Sequence of chain 1.B:
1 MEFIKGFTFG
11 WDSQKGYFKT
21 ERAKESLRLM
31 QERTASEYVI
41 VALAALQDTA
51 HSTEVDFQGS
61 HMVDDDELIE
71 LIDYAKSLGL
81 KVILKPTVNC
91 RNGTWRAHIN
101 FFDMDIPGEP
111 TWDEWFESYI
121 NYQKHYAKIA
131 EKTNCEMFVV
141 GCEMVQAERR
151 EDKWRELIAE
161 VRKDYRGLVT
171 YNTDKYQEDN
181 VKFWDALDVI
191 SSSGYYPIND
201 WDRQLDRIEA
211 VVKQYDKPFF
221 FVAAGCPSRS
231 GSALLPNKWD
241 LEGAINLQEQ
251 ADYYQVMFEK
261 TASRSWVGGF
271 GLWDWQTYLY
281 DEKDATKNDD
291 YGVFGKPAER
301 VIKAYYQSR

This protein binds this small molecule.
Small molecule (SMILES): OC[C@H]1O[C@@H](O[C@H]2[C@H](O)[C@H](O)[C@H](O)O[C@@H]2CO)[C@@H](O)[C@@H](O)[C@@H]1O

Binding-site contacts:
Ligand atom C1 contacts residue TRP11 of chain 1.B at 3.8 Å (hydrophobic).
Ligand atom O1 contacts residue TYR195 of chain 1.B at 3.6 Å (h-bond).
Ligand atom O4 contacts residue TRP273 of chain 1.B at 4.0 Å.
Ligand atom C5 contacts residue TRP273 of chain 1.B at 3.4 Å (hydrophobic).
Ligand atom C2 contacts residue ARG96 of chain 1.B at 3.8 Å.
Ligand atom C1 contacts residue TRP239 of chain 1.B at 3.7 Å (hydrophobic).
Ligand atom O6 contacts residue ARG96 of chain 1.B at 3.2 Å (salt-bridge).
Ligand atom O2 contacts residue TRP11 of chain 1.B at 3.0 Å (h-bond).
Ligand atom C2 contacts residue GLU143 of chain 1.B at 3.4 Å.
Ligand atom C6 contacts residue ASN89 of chain 1.B at 3.6 Å.
Ligand atom O4 contacts residue TRP239 of chain 1.B at 3.8 Å.
Ligand atom O1 contacts residue GLU143 of chain 1.B at 2.6 Å (salt-bridge).
Ligand atom O2 contacts residue ARG96 of chain 1.B at 3.7 Å.
Ligand atom O5 contacts residue TRP273 of chain 1.B at 4.0 Å.
Ligand atom O6 contacts residue ASN89 of chain 1.B at 3.1 Å (h-bond).
Ligand atom O2 contacts residue GLU143 of chain 1.B at 2.5 Å (salt-bridge).
Ligand atom C5 contacts residue TYR195 of chain 1.B at 3.7 Å (hydrophobic).
Ligand atom O5 contacts residue TYR195 of chain 1.B at 2.9 Å (h-bond).
Ligand atom C3 contacts residue TRP273 of chain 1.B at 3.9 Å (hydrophobic).
Ligand atom C1 contacts residue GLU143 of chain 1.B at 3.6 Å.
Ligand atom O4 contacts residue TRP11 of chain 1.B at 3.7 Å.
Ligand atom O3 contacts residue TRP239 of chain 1.B at 3.6 Å.
Ligand atom C1 contacts residue TYR195 of chain 1.B at 3.7 Å (hydrophobic).
Ligand atom C6 contacts residue TYR291 of chain 1.B at 3.4 Å (hydrophobic).
Ligand atom O6 contacts residue ASN237 of chain 1.B at 2.9 Å (h-bond).
Ligand atom C6 contacts residue TRP11 of chain 1.B at 4.0 Å (hydrophobic).
Ligand atom C2 contacts residue TRP239 of chain 1.B at 3.7 Å (hydrophobic).
Ligand atom O6 contacts residue TRP239 of chain 1.B at 3.4 Å.
Ligand atom C1 contacts residue TRP273 of chain 1.B at 3.9 Å (hydrophobic).
Ligand atom C3 contacts residue TRP239 of chain 1.B at 3.3 Å (hydrophobic).
Ligand atom C3 contacts residue TRP11 of chain 1.B at 3.9 Å (hydrophobic).
Ligand atom C3 contacts residue ARG96 of chain 1.B at 4.0 Å.
Ligand atom O1 contacts residue SER193 of chain 1.B at 3.8 Å.
Ligand atom O5 contacts residue TRP11 of chain 1.B at 3.2 Å (h-bond).
Ligand atom O6 contacts residue TRP11 of chain 1.B at 3.5 Å.
Ligand atom O3 contacts residue ARG96 of chain 1.B at 2.9 Å (salt-bridge).
Ligand atom O3 contacts residue TRP11 of chain 1.B at 3.6 Å.
Ligand atom C6 contacts residue TYR195 of chain 1.B at 3.6 Å (hydrophobic).
Ligand atom C6 contacts residue TRP273 of chain 1.B at 3.6 Å (hydrophobic).
Ligand atom O6 contacts residue TYR291 of chain 1.B at 3.0 Å (h-bond).